Sequence of chain 1.B:
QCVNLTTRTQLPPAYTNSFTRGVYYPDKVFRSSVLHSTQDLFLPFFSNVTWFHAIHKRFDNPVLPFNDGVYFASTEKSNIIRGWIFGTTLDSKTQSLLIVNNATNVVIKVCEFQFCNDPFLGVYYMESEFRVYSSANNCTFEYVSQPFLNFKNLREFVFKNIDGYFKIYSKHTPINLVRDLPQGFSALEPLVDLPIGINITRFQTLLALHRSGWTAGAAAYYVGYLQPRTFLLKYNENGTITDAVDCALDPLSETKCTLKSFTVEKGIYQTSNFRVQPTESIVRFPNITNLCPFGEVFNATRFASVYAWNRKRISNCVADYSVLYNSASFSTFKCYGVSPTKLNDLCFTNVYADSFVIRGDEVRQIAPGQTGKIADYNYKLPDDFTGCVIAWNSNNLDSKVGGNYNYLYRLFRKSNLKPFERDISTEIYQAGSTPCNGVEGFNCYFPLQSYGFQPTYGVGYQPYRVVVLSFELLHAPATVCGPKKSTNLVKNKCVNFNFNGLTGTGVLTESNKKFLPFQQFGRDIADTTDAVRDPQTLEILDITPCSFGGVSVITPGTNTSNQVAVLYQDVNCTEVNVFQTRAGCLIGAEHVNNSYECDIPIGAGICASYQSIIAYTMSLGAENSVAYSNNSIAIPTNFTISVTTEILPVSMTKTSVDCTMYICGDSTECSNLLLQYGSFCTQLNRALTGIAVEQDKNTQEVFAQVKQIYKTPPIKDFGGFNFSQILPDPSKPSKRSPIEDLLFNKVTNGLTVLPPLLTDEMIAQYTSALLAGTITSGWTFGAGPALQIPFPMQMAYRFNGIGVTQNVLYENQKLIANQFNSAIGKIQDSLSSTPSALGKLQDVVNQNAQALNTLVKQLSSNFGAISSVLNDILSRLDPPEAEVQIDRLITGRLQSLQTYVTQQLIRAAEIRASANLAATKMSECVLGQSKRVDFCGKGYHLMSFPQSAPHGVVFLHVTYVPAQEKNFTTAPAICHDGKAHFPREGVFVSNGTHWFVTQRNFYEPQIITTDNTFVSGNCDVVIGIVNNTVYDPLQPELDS

Binding-site contacts:
Ligand atom C3 contacts residue ASN234 of chain 1.B at 3.8 Å.
Ligand atom O6 contacts residue THR108 of chain 1.B at 4.2 Å.
Ligand atom C2 contacts residue ASN234 of chain 1.B at 2.4 Å.
Ligand atom C4 contacts residue ASN234 of chain 1.B at 4.2 Å.
Ligand atom O5 contacts residue ASN234 of chain 1.B at 2.4 Å (h-bond).
Ligand atom N2 contacts residue ASN234 of chain 1.B at 2.9 Å (h-bond).
Ligand atom C1 contacts residue THR108 of chain 1.B at 4.4 Å.
Ligand atom C6 contacts residue THR236 of chain 1.B at 3.9 Å.
Ligand atom O6 contacts residue THR236 of chain 1.B at 4.3 Å.
Ligand atom C1 contacts residue ASN234 of chain 1.B at 1.4 Å.
Ligand atom C5 contacts residue THR236 of chain 1.B at 3.8 Å.
Ligand atom O7 contacts residue ASN234 of chain 1.B at 3.2 Å (h-bond).
Ligand atom O5 contacts residue THR236 of chain 1.B at 3.7 Å.
Ligand atom C7 contacts residue ASN234 of chain 1.B at 3.3 Å.
Ligand atom C1 contacts residue THR236 of chain 1.B at 4.2 Å.
Ligand atom C5 contacts residue ASN234 of chain 1.B at 3.7 Å.
Ligand atom C8 contacts residue ASN234 of chain 1.B at 4.5 Å.
Ligand atom O5 contacts residue THR108 of chain 1.B at 3.8 Å.

This small molecule binds to this protein.
Small molecule (SMILES): CC(=O)N[C@@H]1[C@@H](O)[C@H](O)[C@@H](CO)O[C@H]1O